This protein binds this small molecule.
Small molecule (SMILES): COc1ccc(CC[C@H]2OC(=O)[C@@H]3CCCCN3C(=O)[C@@H](C3CCCCC3)c3cc(OC)c(c(OC)c3)OCCOC/C=C\COc3cccc2c3)cc1OC

Sequence of chain 1.B:
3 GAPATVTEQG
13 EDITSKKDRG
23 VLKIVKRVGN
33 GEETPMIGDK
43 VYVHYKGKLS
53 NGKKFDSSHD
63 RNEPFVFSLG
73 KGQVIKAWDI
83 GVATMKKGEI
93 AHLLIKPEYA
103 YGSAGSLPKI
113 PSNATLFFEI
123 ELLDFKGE

Binding-site contacts:
Ligand atom CAP contacts residue GLY49 of chain 1.B at 3.6 Å.
Ligand atom CBX contacts residue VAL76 of chain 1.B at 3.5 Å (hydrophobic).
Ligand atom OBI contacts residue PHE67 of chain 1.B at 3.4 Å.
Ligand atom CAJ contacts residue TYR103 of chain 1.B at 3.4 Å (hydrophobic).
Ligand atom CAD contacts residue LYS111 of chain 1.B at 3.6 Å.
Ligand atom CAR contacts residue ASP58 of chain 1.B at 3.5 Å.
Ligand atom CAQ contacts residue LYS56 of chain 1.B at 3.3 Å.
Ligand atom CAN contacts residue PHE120 of chain 1.B at 3.6 Å (hydrophobic).
Ligand atom CCD contacts residue ALA102 of chain 1.B at 3.5 Å (hydrophobic).
Ligand atom CAW contacts residue TYR47 of chain 1.B at 3.5 Å (hydrophobic).
Ligand atom CAP contacts residue LYS50 of chain 1.B at 3.5 Å.
Ligand atom OAT contacts residue PHE120 of chain 1.B at 3.6 Å.
Ligand atom CAR contacts residue LYS111 of chain 1.B at 3.5 Å.
Ligand atom OAB contacts residue LYS111 of chain 1.B at 3.5 Å.
Ligand atom CCB contacts residue ILE77 of chain 1.B at 3.6 Å (hydrophobic).
Ligand atom CAI contacts residue TYR103 of chain 1.B at 3.4 Å (hydrophobic).
Ligand atom CAA contacts residue ASP58 of chain 1.B at 3.6 Å.
Ligand atom CCD contacts residue TYR103 of chain 1.B at 3.4 Å (hydrophobic).
Ligand atom OCC contacts residue ILE77 of chain 1.B at 3.5 Å.
Ligand atom CAI contacts residue SER108 of chain 1.B at 3.2 Å.
Ligand atom CBF contacts residue GLN75 of chain 1.B at 3.4 Å.
Ligand atom O contacts residue VAL76 of chain 1.B at 3.2 Å.
Ligand atom O contacts residue ILE77 of chain 1.B at 3.1 Å (h-bond).
Ligand atom OAT contacts residue TYR103 of chain 1.B at 2.7 Å (h-bond).
Ligand atom CAD contacts residue ASP58 of chain 1.B at 3.6 Å.
Ligand atom CAE contacts residue LYS111 of chain 1.B at 3.3 Å.
Ligand atom CAO contacts residue GLY49 of chain 1.B at 3.6 Å.
Ligand atom OAF contacts residue LYS111 of chain 1.B at 3.6 Å.
Ligand atom OCC contacts residue ALA102 of chain 1.B at 3.6 Å (h-bond).
Ligand atom CAC contacts residue LYS111 of chain 1.B at 3.4 Å.
Ligand atom CAS contacts residue TYR103 of chain 1.B at 3.4 Å (hydrophobic).
Ligand atom CAG contacts residue LYS111 of chain 1.B at 3.4 Å.
Ligand atom C contacts residue TYR103 of chain 1.B at 3.5 Å (hydrophobic).
Ligand atom CBX contacts residue GLY74 of chain 1.B at 3.7 Å.
Ligand atom CBS contacts residue TYR103 of chain 1.B at 3.1 Å (hydrophobic).
Ligand atom CB contacts residue TRP80 of chain 1.B at 3.4 Å (hydrophobic).
Ligand atom CAO contacts residue LYS50 of chain 1.B at 3.4 Å.
Ligand atom CAX contacts residue TRP80 of chain 1.B at 3.6 Å (hydrophobic).
Ligand atom CAP contacts residue LYS56 of chain 1.B at 3.1 Å.
Ligand atom OBC contacts residue TYR103 of chain 1.B at 3.2 Å (h-bond).